Sequence of chain 1.B:
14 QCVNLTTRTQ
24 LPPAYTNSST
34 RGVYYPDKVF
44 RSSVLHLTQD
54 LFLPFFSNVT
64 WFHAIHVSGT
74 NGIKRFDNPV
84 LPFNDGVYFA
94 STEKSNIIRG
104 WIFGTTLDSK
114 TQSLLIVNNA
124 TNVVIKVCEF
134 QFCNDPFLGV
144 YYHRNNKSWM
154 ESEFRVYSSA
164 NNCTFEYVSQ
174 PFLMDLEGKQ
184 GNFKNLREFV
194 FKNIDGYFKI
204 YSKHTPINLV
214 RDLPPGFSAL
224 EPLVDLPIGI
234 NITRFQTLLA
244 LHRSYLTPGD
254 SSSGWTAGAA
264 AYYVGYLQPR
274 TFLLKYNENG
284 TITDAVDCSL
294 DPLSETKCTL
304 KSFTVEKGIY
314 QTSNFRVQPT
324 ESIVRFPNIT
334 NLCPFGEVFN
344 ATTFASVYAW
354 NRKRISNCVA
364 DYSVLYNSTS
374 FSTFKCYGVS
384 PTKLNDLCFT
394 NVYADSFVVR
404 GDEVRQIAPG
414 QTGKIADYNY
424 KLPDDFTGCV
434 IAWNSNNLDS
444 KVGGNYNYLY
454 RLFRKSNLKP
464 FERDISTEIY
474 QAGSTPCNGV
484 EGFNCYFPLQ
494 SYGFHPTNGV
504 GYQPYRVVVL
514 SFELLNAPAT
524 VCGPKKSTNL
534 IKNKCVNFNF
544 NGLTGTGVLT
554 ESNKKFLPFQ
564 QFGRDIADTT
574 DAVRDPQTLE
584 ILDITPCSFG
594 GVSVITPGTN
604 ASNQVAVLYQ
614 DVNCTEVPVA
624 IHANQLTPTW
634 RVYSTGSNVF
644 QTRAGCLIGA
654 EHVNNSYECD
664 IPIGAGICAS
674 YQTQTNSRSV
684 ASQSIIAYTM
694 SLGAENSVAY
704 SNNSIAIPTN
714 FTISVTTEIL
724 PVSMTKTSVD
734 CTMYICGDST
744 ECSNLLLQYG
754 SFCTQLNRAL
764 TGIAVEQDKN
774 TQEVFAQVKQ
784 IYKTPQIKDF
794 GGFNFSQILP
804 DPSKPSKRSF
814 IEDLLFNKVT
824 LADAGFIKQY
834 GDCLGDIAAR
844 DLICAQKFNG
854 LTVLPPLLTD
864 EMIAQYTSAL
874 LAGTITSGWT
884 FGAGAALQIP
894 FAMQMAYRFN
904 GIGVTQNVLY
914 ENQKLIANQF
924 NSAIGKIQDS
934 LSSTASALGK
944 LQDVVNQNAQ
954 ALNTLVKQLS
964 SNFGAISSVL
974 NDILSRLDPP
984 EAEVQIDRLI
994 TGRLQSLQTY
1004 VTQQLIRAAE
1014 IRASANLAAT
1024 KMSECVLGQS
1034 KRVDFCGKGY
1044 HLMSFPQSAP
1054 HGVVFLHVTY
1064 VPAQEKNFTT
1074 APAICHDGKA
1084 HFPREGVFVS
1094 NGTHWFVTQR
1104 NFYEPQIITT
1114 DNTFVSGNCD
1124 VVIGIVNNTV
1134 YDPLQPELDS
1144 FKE

Binding-site contacts:
Ligand atom C1 contacts residue ASN713 of chain 1.B at 1.4 Å.
Ligand atom C3 contacts residue ASN713 of chain 1.B at 3.8 Å.
Ligand atom C1 contacts residue GLN1067 of chain 1.B at 4.4 Å.
Ligand atom O7 contacts residue ASN921 of chain 1.B at 4.3 Å.
Ligand atom C7 contacts residue ASN713 of chain 1.B at 3.1 Å.
Ligand atom C5 contacts residue ASN713 of chain 1.B at 3.7 Å.
Ligand atom O5 contacts residue GLN1067 of chain 1.B at 4.3 Å.
Ligand atom C6 contacts residue GLN922 of chain 1.B at 4.4 Å.
Ligand atom C1 contacts residue LEU918 of chain 1.B at 4.2 Å (hydrophobic).
Ligand atom O7 contacts residue ASN713 of chain 1.B at 2.9 Å (h-bond).
Ligand atom O5 contacts residue ASN713 of chain 1.B at 2.4 Å (h-bond).
Ligand atom O7 contacts residue LEU918 of chain 1.B at 4.1 Å.
Ligand atom C5 contacts residue LEU918 of chain 1.B at 4.4 Å (hydrophobic).
Ligand atom C7 contacts residue ASN921 of chain 1.B at 4.4 Å.
Ligand atom C4 contacts residue ASN713 of chain 1.B at 4.2 Å.
Ligand atom C3 contacts residue LEU918 of chain 1.B at 4.4 Å (hydrophobic).
Ligand atom O7 contacts residue GLN1067 of chain 1.B at 3.5 Å (h-bond).
Ligand atom C8 contacts residue ASN921 of chain 1.B at 4.0 Å.
Ligand atom C5 contacts residue GLN922 of chain 1.B at 4.5 Å.
Ligand atom C2 contacts residue ASN713 of chain 1.B at 2.4 Å.
Ligand atom C8 contacts residue ASN713 of chain 1.B at 4.3 Å.
Ligand atom C8 contacts residue GLN922 of chain 1.B at 4.5 Å.
Ligand atom N2 contacts residue ASN713 of chain 1.B at 2.9 Å (h-bond).

This protein binds this small molecule.
Small molecule (SMILES): CC(=O)N[C@H]1[C@H](O[C@H]2[C@H](O)[C@@H](NC(C)=O)CO[C@@H]2CO)O[C@H](CO)[C@@H](O)[C@@H]1O